Binding-site contacts:
Ligand atom N contacts residue ASP464 of chain 1.A at 3.8 Å.
Ligand atom OE1 contacts residue CYS467 of chain 1.A at 3.3 Å (h-bond).
Ligand atom N contacts residue SER351 of chain 1.A at 3.9 Å.
Ligand atom CG contacts residue ASP464 of chain 1.A at 4.3 Å.
Ligand atom C contacts residue SER352 of chain 1.A at 4.2 Å.
Ligand atom OXT contacts residue THR468 of chain 1.A at 3.3 Å.
Ligand atom CG contacts residue GLY434 of chain 1.A at 4.2 Å.
Ligand atom NE2 contacts residue GLY435 of chain 1.A at 3.4 Å (h-bond).
Ligand atom C contacts residue THR468 of chain 1.A at 3.5 Å.
Ligand atom CG contacts residue ALA429 of chain 1.A at 4.2 Å (hydrophobic).
Ligand atom CD contacts residue GLY435 of chain 1.A at 3.8 Å.
Ligand atom CD contacts residue ALA390 of chain 1.A at 4.2 Å (hydrophobic).
Ligand atom CD contacts residue CYS467 of chain 1.A at 4.2 Å (hydrophobic).
Ligand atom NE2 contacts residue ASP464 of chain 1.A at 2.7 Å (salt-bridge).
Ligand atom O contacts residue SER353 of chain 1.A at 2.5 Å (h-bond).
Ligand atom C contacts residue SER353 of chain 1.A at 3.4 Å.
Ligand atom O contacts residue SER354 of chain 1.A at 4.3 Å.
Ligand atom OE1 contacts residue ASP464 of chain 1.A at 3.8 Å.
Ligand atom N contacts residue ALA433 of chain 1.A at 4.0 Å.
Ligand atom O contacts residue ALA429 of chain 1.A at 4.3 Å.
Ligand atom OXT contacts residue ASN471 of chain 1.A at 2.9 Å (h-bond).
Ligand atom CA contacts residue ILE431 of chain 1.A at 3.9 Å (hydrophobic).
Ligand atom CB contacts residue ALA429 of chain 1.A at 3.4 Å (hydrophobic).
Ligand atom CG contacts residue ILE431 of chain 1.A at 4.2 Å (hydrophobic).
Ligand atom C contacts residue ASN471 of chain 1.A at 3.9 Å.
Ligand atom N contacts residue GLY430 of chain 1.A at 4.4 Å.
Ligand atom OXT contacts residue SER353 of chain 1.A at 3.3 Å.
Ligand atom O contacts residue GLY430 of chain 1.A at 3.5 Å (h-bond).
Ligand atom N contacts residue ILE431 of chain 1.A at 2.8 Å (h-bond).
Ligand atom O contacts residue THR468 of chain 1.A at 4.0 Å.
Ligand atom CD contacts residue ASP464 of chain 1.A at 3.4 Å.
Ligand atom CB contacts residue ILE431 of chain 1.A at 4.1 Å (hydrophobic).
Ligand atom O contacts residue SER352 of chain 1.A at 3.4 Å.
Ligand atom CG contacts residue GLY435 of chain 1.A at 3.4 Å.
Ligand atom N contacts residue PRO432 of chain 1.A at 3.7 Å.
Ligand atom N contacts residue THR468 of chain 1.A at 4.4 Å.
Ligand atom OE1 contacts residue ALA390 of chain 1.A at 3.3 Å.
Ligand atom CA contacts residue THR468 of chain 1.A at 4.0 Å.
Ligand atom CA contacts residue ASP464 of chain 1.A at 4.2 Å.
Ligand atom CA contacts residue ALA429 of chain 1.A at 4.4 Å (hydrophobic).

This small molecule binds to this protein.
Small molecule (SMILES): NC(=O)CC[C@H](N)C(=O)O

Sequence of chain 1.A:
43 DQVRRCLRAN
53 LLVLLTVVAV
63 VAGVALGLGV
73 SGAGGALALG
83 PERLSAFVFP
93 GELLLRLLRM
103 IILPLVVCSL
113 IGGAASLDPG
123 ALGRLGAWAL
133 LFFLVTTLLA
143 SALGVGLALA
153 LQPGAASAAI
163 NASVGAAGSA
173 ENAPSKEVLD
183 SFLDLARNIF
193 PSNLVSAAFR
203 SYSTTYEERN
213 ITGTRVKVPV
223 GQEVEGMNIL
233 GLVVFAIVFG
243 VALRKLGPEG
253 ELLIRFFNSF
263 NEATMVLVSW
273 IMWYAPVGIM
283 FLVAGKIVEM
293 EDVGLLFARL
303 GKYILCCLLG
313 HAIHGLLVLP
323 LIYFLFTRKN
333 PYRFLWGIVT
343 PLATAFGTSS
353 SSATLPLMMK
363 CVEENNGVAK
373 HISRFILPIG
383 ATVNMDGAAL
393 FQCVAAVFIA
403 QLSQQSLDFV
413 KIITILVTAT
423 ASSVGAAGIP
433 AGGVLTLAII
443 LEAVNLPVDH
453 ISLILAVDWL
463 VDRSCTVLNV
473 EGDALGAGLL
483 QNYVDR